Sequence of chain 2.A:
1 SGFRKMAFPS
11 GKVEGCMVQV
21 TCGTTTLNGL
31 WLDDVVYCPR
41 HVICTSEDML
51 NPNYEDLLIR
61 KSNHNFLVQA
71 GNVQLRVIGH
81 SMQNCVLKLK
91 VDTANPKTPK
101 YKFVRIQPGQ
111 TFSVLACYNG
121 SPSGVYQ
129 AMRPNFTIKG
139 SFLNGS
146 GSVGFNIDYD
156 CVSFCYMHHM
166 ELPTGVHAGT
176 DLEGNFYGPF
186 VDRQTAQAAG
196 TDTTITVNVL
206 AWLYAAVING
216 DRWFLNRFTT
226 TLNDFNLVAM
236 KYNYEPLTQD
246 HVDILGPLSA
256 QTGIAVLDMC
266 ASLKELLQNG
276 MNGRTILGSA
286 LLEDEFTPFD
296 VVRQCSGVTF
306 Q

This small molecule binds to this protein.
Small molecule (SMILES): O=C1C[C@@H](C(=O)Nc2ccc(Cl)cn2)c2ccccc21

Binding-site contacts:
Ligand atom C14 contacts residue PHE140 of chain 1.A at 3.1 Å (hydrophobic).
Ligand atom C13 contacts residue ASN142 of chain 1.A at 3.7 Å.
Ligand atom C14 contacts residue LEU141 of chain 1.A at 3.6 Å (hydrophobic).
Ligand atom O1 contacts residue PHE140 of chain 1.A at 3.1 Å.
Ligand atom C11 contacts residue ASN142 of chain 1.A at 3.6 Å.
Ligand atom C1 contacts residue HIS163 of chain 1.A at 3.4 Å.
Ligand atom C14 contacts residue ASN142 of chain 1.A at 3.9 Å.
Ligand atom C1 contacts residue LEU141 of chain 1.A at 3.9 Å (hydrophobic).
Ligand atom C5 contacts residue HIS164 of chain 1.A at 3.8 Å.
Ligand atom O2 contacts residue GLU166 of chain 1.A at 2.9 Å (salt-bridge).
Ligand atom C7 contacts residue MET49 of chain 1.A at 3.1 Å (hydrophobic).
Ligand atom C15 contacts residue LEU141 of chain 1.A at 3.8 Å (hydrophobic).
Ligand atom C1 contacts residue GLU166 of chain 1.A at 3.6 Å.
Ligand atom CL1 contacts residue ARG188 of chain 1.A at 3.9 Å.
Ligand atom C13 contacts residue GLU166 of chain 1.A at 3.7 Å.
Ligand atom O1 contacts residue HIS172 of chain 1.A at 3.8 Å.
Ligand atom C6 contacts residue HIS41 of chain 1.A at 3.2 Å.
Ligand atom C15 contacts residue GLU166 of chain 1.A at 3.6 Å.
Ligand atom O2 contacts residue MET165 of chain 1.A at 3.6 Å.
Ligand atom CL1 contacts residue ASP187 of chain 1.A at 3.4 Å.
Ligand atom CL1 contacts residue MET49 of chain 1.A at 2.9 Å.
Ligand atom C8 contacts residue MET49 of chain 1.A at 3.5 Å (hydrophobic).
Ligand atom C1 contacts residue SER144 of chain 1.A at 3.9 Å.
Ligand atom C8 contacts residue HIS41 of chain 1.A at 3.9 Å.
Ligand atom N2 contacts residue MET165 of chain 1.A at 3.8 Å.
Ligand atom C15 contacts residue PHE140 of chain 1.A at 3.9 Å (hydrophobic).
Ligand atom N2 contacts residue HIS164 of chain 1.A at 3.9 Å.
Ligand atom N1 contacts residue CSO145 of chain 1.A at 3.8 Å.
Ligand atom O1 contacts residue HIS163 of chain 1.A at 2.7 Å (h-bond).
Ligand atom C2 contacts residue CSO145 of chain 1.A at 3.1 Å.
Ligand atom C14 contacts residue GLU166 of chain 1.A at 3.5 Å.
Ligand atom CL1 contacts residue TYR54 of chain 1.A at 3.9 Å.
Ligand atom O1 contacts residue SER144 of chain 1.A at 3.7 Å.
Ligand atom O1 contacts residue GLU166 of chain 1.A at 3.6 Å.
Ligand atom C10 contacts residue ASN142 of chain 1.A at 3.9 Å.
Ligand atom C7 contacts residue HIS41 of chain 1.A at 3.2 Å.
Ligand atom C12 contacts residue ASN142 of chain 1.A at 3.7 Å.
Ligand atom C4 contacts residue GLU166 of chain 1.A at 3.9 Å.
Ligand atom C2 contacts residue HIS163 of chain 1.A at 3.4 Å.
Ligand atom C3 contacts residue CSO145 of chain 1.A at 3.1 Å.

Sequence of chain 1.A:
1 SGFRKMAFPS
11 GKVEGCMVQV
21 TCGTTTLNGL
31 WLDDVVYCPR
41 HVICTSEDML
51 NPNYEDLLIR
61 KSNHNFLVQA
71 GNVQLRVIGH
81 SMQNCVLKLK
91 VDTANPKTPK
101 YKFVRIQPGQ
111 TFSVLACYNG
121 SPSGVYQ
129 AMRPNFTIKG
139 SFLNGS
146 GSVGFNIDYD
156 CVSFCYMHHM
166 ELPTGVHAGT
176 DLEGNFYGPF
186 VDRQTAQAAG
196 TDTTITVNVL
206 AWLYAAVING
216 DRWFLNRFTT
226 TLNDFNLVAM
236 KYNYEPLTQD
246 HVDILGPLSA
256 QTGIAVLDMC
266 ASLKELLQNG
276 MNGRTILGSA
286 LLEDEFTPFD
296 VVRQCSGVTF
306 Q